Sequence of chain 1.G:
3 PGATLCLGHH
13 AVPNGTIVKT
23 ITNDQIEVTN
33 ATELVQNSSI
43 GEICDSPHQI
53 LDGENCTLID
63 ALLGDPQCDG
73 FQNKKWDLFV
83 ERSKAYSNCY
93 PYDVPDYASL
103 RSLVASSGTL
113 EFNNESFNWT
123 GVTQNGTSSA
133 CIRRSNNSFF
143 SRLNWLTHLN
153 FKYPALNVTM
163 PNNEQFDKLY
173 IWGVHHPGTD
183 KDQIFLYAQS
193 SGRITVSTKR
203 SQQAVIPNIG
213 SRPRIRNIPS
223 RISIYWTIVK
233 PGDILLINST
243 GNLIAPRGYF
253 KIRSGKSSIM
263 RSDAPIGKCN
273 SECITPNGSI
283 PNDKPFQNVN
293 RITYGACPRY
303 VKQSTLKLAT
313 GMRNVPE

Binding-site contacts:
Ligand atom C6 contacts residue ARG216 of chain 1.G at 3.4 Å.
Ligand atom C4 contacts residue ASN159 of chain 1.I at 4.1 Å.
Ligand atom C1 contacts residue ARG216 of chain 1.G at 3.8 Å.
Ligand atom C5 contacts residue LEU238 of chain 1.I at 4.2 Å (hydrophobic).
Ligand atom C1 contacts residue LEU238 of chain 1.I at 4.0 Å (hydrophobic).
Ligand atom O5 contacts residue ARG216 of chain 1.G at 3.0 Å (salt-bridge).
Ligand atom O7 contacts residue SER213 of chain 1.G at 4.2 Å.
Ligand atom C5 contacts residue ASN159 of chain 1.I at 3.6 Å.
Ligand atom O3 contacts residue ASN159 of chain 1.I at 4.5 Å.
Ligand atom C3 contacts residue ASN159 of chain 1.I at 3.5 Å.
Ligand atom O3 contacts residue ARG216 of chain 1.G at 3.5 Å (salt-bridge).
Ligand atom C1 contacts residue ASN159 of chain 1.I at 1.4 Å.
Ligand atom C8 contacts residue ASN159 of chain 1.I at 4.1 Å.
Ligand atom O5 contacts residue ASN159 of chain 1.I at 2.4 Å (h-bond).
Ligand atom O6 contacts residue ARG216 of chain 1.G at 2.9 Å (salt-bridge).
Ligand atom C2 contacts residue ARG216 of chain 1.G at 4.5 Å.
Ligand atom C8 contacts residue SER213 of chain 1.G at 3.1 Å.
Ligand atom C3 contacts residue SER213 of chain 1.G at 4.0 Å.
Ligand atom C8 contacts residue ASN240 of chain 1.I at 4.0 Å.
Ligand atom C2 contacts residue SER213 of chain 1.G at 4.0 Å.
Ligand atom C6 contacts residue THR161 of chain 1.I at 4.2 Å.
Ligand atom C7 contacts residue SER213 of chain 1.G at 3.3 Å.
Ligand atom C8 contacts residue GLY180 of chain 1.G at 4.4 Å.
Ligand atom O3 contacts residue SER213 of chain 1.G at 4.0 Å.
Ligand atom C2 contacts residue ASN159 of chain 1.I at 2.1 Å.
Ligand atom C5 contacts residue ARG216 of chain 1.G at 3.9 Å.
Ligand atom O7 contacts residue ASN159 of chain 1.I at 3.4 Å (h-bond).
Ligand atom C7 contacts residue ASN159 of chain 1.I at 3.1 Å.
Ligand atom C4 contacts residue ARG216 of chain 1.G at 4.0 Å.
Ligand atom C3 contacts residue ARG216 of chain 1.G at 3.8 Å.
Ligand atom N2 contacts residue ASN159 of chain 1.I at 2.6 Å (h-bond).
Ligand atom O5 contacts residue LEU238 of chain 1.I at 3.9 Å.
Ligand atom N2 contacts residue SER213 of chain 1.G at 3.0 Å (h-bond).
Ligand atom O4 contacts residue ARG216 of chain 1.G at 3.6 Å (salt-bridge).

Sequence of chain 1.I:
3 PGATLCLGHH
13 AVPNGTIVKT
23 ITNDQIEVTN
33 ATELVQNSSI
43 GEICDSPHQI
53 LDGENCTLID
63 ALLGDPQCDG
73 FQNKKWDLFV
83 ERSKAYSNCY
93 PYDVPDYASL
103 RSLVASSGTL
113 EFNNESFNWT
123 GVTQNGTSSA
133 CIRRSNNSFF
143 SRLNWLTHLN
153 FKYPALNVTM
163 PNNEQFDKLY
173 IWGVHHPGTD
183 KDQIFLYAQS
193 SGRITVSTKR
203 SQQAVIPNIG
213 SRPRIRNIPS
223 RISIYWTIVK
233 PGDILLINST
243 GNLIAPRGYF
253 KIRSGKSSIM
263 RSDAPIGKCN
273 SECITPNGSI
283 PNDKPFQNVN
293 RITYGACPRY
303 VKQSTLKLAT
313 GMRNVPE

The small molecule below binds the protein below.
Small molecule (SMILES): CC(=O)N[C@H]1[C@H](O[C@H]2[C@H](O)[C@@H](NC(C)=O)CO[C@@H]2CO)O[C@H](CO)[C@@H](O[C@@H]2O[C@H](CO)[C@@H](O)[C@H](O)[C@@H]2O)[C@@H]1O